Binding-site contacts:
Ligand atom C2 contacts residue TYR88 of chain 1.A at 3.2 Å (hydrophobic).
Ligand atom C3 contacts residue LEU92 of chain 1.A at 4.0 Å (hydrophobic).
Ligand atom N2 contacts residue ARG219 of chain 1.A at 4.1 Å.
Ligand atom N2 contacts residue PHE91 of chain 1.A at 4.2 Å.
Ligand atom C5 contacts residue GLU146 of chain 1.A at 4.0 Å.
Ligand atom C9 contacts residue PHE91 of chain 1.A at 3.8 Å (hydrophobic).
Ligand atom C3 contacts residue ALA145 of chain 1.A at 3.9 Å (hydrophobic).
Ligand atom C6 contacts residue PHE91 of chain 1.A at 4.3 Å (hydrophobic).
Ligand atom C8 contacts residue ARG219 of chain 1.A at 4.2 Å.
Ligand atom C3 contacts residue TYR88 of chain 1.A at 4.1 Å (hydrophobic).
Ligand atom C3 contacts residue TRP96 of chain 1.A at 4.1 Å (hydrophobic).
Ligand atom C8 contacts residue PHE91 of chain 1.A at 3.9 Å (hydrophobic).
Ligand atom C8 contacts residue HIS157 of chain 1.A at 3.6 Å.
Ligand atom C7 contacts residue PHE91 of chain 1.A at 3.7 Å (hydrophobic).
Ligand atom N2 contacts residue GLU146 of chain 1.A at 3.4 Å (salt-bridge).
Ligand atom N1 contacts residue ALA145 of chain 1.A at 4.0 Å.
Ligand atom N3 contacts residue PRO121 of chain 1.A at 3.7 Å.
Ligand atom N3 contacts residue PHE91 of chain 1.A at 3.9 Å.
Ligand atom C6 contacts residue ARG219 of chain 1.A at 4.4 Å.
Ligand atom C6 contacts residue GLU146 of chain 1.A at 3.1 Å.
Ligand atom C4 contacts residue TRP96 of chain 1.A at 4.0 Å (hydrophobic).
Ligand atom C4 contacts residue GLU146 of chain 1.A at 4.0 Å.
Ligand atom N3 contacts residue HIS157 of chain 1.A at 4.3 Å.
Ligand atom C3 contacts residue PHE91 of chain 1.A at 4.4 Å (hydrophobic).
Ligand atom C9 contacts residue PRO121 of chain 1.A at 3.9 Å (hydrophobic).
Ligand atom C9 contacts residue TYR88 of chain 1.A at 4.4 Å (hydrophobic).
Ligand atom C9 contacts residue HIS157 of chain 1.A at 3.9 Å.
Ligand atom N1 contacts residue TYR88 of chain 1.A at 3.1 Å (h-bond).
Ligand atom N1 contacts residue LEU92 of chain 1.A at 4.3 Å.
Ligand atom O1 contacts residue TYR88 of chain 1.A at 3.5 Å.
Ligand atom N3 contacts residue TYR88 of chain 1.A at 4.1 Å.
Ligand atom C7 contacts residue HIS157 of chain 1.A at 4.3 Å.
Ligand atom C4 contacts residue PHE91 of chain 1.A at 3.8 Å (hydrophobic).
Ligand atom C1 contacts residue TYR88 of chain 1.A at 4.2 Å (hydrophobic).
Ligand atom O1 contacts residue PHE91 of chain 1.A at 3.9 Å.
Ligand atom N3 contacts residue LYS61 of chain 1.A at 3.9 Å.
Ligand atom C5 contacts residue PHE91 of chain 1.A at 4.1 Å (hydrophobic).
Ligand atom N2 contacts residue HIS157 of chain 1.A at 4.4 Å.

This protein binds this small molecule.
Small molecule (SMILES): N#CCC(=O)NCc1ccncc1

Sequence of chain 1.A:
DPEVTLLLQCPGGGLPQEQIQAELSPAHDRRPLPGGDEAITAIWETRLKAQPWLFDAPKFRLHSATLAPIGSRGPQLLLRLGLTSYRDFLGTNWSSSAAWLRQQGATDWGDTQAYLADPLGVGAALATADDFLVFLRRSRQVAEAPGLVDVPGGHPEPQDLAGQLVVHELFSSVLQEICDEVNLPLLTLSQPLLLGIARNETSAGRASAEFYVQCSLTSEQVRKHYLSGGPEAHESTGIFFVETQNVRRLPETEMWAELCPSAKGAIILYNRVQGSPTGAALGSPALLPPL